Binding-site contacts:
Ligand atom O30 contacts residue ZN1 of chain 2.H at 2.4 Å.
Ligand atom N3 contacts residue ZN1 of chain 2.H at 2.1 Å.
Ligand atom C19 contacts residue ARG298 of chain 2.B at 4.0 Å.
Ligand atom C11 contacts residue ILE56 of chain 2.B at 3.6 Å (hydrophobic).
Ligand atom C19 contacts residue NAD1 of chain 2.I at 3.6 Å.
Ligand atom C13 contacts residue THR121 of chain 2.B at 3.5 Å.
Ligand atom N4 contacts residue NAD1 of chain 2.I at 3.3 Å.
Ligand atom C5 contacts residue NAD1 of chain 2.I at 3.7 Å.
Ligand atom C14 contacts residue ARG298 of chain 2.B at 3.8 Å.
Ligand atom N17 contacts residue ILE288 of chain 1.A at 3.8 Å.
Ligand atom C5 contacts residue SER46 of chain 2.B at 3.9 Å.
Ligand atom O12 contacts residue ILE288 of chain 1.A at 3.8 Å.
Ligand atom C7 contacts residue ZN1 of chain 2.H at 3.0 Å.
Ligand atom O12 contacts residue PHE297 of chain 2.B at 3.4 Å.
Ligand atom C6 contacts residue NAD1 of chain 2.I at 3.7 Å.
Ligand atom N3 contacts residue CYS44 of chain 2.B at 3.3 Å (h-bond).
Ligand atom N3 contacts residue HIS69 of chain 2.B at 3.7 Å.
Ligand atom C14 contacts residue GLU155 of chain 2.B at 3.4 Å.
Ligand atom C14 contacts residue ZN1 of chain 2.H at 3.2 Å.
Ligand atom O12 contacts residue PHE59 of chain 2.B at 3.9 Å.
Ligand atom C11 contacts residue TYR50 of chain 2.B at 3.5 Å (hydrophobic).
Ligand atom O25 contacts residue LEU274 of chain 2.B at 3.9 Å.
Ligand atom C15 contacts residue PHE297 of chain 2.B at 3.7 Å (hydrophobic).
Ligand atom O30 contacts residue GLU155 of chain 2.B at 2.5 Å (salt-bridge).
Ligand atom C6 contacts residue CYS44 of chain 2.B at 3.3 Å (hydrophobic).
Ligand atom C6 contacts residue SER46 of chain 2.B at 3.4 Å.
Ligand atom C16 contacts residue LEU274 of chain 2.B at 3.7 Å (hydrophobic).
Ligand atom C14 contacts residue PHE118 of chain 2.B at 3.9 Å (hydrophobic).
Ligand atom N22 contacts residue PHE59 of chain 2.B at 3.9 Å.
Ligand atom N3 contacts residue NAD1 of chain 2.I at 3.7 Å.
Ligand atom N1 contacts residue NAD1 of chain 2.I at 3.6 Å.
Ligand atom C6 contacts residue ZN1 of chain 2.H at 3.1 Å.
Ligand atom C18 contacts residue LEU274 of chain 2.B at 3.4 Å (hydrophobic).
Ligand atom N3 contacts residue SER46 of chain 2.B at 3.7 Å.
Ligand atom C13 contacts residue PHE59 of chain 2.B at 3.5 Å (hydrophobic).
Ligand atom O30 contacts residue HIS69 of chain 2.B at 2.9 Å (h-bond).
Ligand atom C2 contacts residue NAD1 of chain 2.I at 3.5 Å.
Ligand atom C7 contacts residue NAD1 of chain 2.I at 3.5 Å.
Ligand atom C11 contacts residue PHE59 of chain 2.B at 3.4 Å (hydrophobic).
Ligand atom C14 contacts residue HIS69 of chain 2.B at 3.9 Å.

Sequence of chain 2.B:
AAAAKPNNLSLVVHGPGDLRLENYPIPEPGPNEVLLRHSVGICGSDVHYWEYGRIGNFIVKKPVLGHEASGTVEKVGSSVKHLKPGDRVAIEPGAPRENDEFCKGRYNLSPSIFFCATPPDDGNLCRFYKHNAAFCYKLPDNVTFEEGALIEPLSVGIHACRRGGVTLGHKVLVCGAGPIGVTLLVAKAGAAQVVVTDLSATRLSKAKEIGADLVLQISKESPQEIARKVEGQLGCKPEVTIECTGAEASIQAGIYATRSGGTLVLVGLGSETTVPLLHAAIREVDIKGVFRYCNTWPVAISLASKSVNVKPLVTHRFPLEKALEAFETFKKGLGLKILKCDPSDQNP

Sequence of chain 1.A:
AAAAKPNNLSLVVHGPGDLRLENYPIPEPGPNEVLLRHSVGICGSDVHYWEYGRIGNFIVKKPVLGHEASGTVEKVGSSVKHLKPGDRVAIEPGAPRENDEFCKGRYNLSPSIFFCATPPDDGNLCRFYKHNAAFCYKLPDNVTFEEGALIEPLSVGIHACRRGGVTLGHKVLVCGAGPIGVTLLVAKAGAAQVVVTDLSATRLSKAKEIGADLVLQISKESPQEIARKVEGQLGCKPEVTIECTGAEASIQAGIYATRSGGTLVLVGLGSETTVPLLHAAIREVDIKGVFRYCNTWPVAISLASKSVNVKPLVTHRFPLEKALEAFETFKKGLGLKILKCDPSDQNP

This small molecule binds to this protein.
Small molecule (SMILES): CN(C)S(=O)(=O)N1CCN(c2ccnc(CO)n2)CC1